This protein binds this small molecule.
Small molecule (SMILES): OC[C@H]1O[C@H](O)[C@H](O)[C@@H](O)[C@H]1O

Sequence of chain 1.C:
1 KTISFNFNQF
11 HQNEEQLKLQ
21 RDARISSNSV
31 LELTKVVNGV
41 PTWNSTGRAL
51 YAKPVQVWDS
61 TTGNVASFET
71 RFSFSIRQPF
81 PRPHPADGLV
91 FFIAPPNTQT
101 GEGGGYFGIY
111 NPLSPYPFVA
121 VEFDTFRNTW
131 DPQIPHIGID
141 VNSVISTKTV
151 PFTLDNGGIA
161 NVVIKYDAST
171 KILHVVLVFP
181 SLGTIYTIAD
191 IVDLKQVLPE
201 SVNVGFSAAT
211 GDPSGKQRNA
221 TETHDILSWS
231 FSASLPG

Binding-site contacts:
Ligand atom C6 contacts residue ASP212 of chain 1.C at 4.2 Å.
Ligand atom O3 contacts residue GLY105 of chain 1.C at 2.9 Å (h-bond).
Ligand atom C6 contacts residue ALA86 of chain 1.C at 4.3 Å (hydrophobic).
Ligand atom O4 contacts residue GLY211 of chain 1.C at 3.1 Å.
Ligand atom O6 contacts residue HIS84 of chain 1.C at 3.4 Å (h-bond).
Ligand atom C4 contacts residue ASP87 of chain 1.C at 3.4 Å.
Ligand atom C4 contacts residue PHE126 of chain 1.C at 3.8 Å (hydrophobic).
Ligand atom C5 contacts residue ASP212 of chain 1.C at 4.3 Å.
Ligand atom C1 contacts residue GLY215 of chain 1.C at 4.2 Å.
Ligand atom C3 contacts residue ASN128 of chain 1.C at 3.8 Å.
Ligand atom C6 contacts residue GLY211 of chain 1.C at 3.9 Å.
Ligand atom C3 contacts residue GLY105 of chain 1.C at 4.2 Å.
Ligand atom C1 contacts residue SER214 of chain 1.C at 4.2 Å.
Ligand atom O3 contacts residue PHE126 of chain 1.C at 3.8 Å.
Ligand atom O4 contacts residue ASP87 of chain 1.C at 2.8 Å (salt-bridge).
Ligand atom O5 contacts residue GLY215 of chain 1.C at 3.5 Å.
Ligand atom O4 contacts residue GLY104 of chain 1.C at 4.2 Å.
Ligand atom O3 contacts residue GLY104 of chain 1.C at 3.7 Å.
Ligand atom O6 contacts residue ALA220 of chain 1.C at 3.5 Å.
Ligand atom C6 contacts residue PHE126 of chain 1.C at 4.2 Å (hydrophobic).
Ligand atom C6 contacts residue HIS84 of chain 1.C at 4.1 Å.
Ligand atom O3 contacts residue ASP87 of chain 1.C at 2.5 Å (salt-bridge).
Ligand atom C4 contacts residue ASP212 of chain 1.C at 4.0 Å.
Ligand atom C3 contacts residue PHE126 of chain 1.C at 3.5 Å (hydrophobic).
Ligand atom C5 contacts residue PHE126 of chain 1.C at 3.7 Å (hydrophobic).
Ligand atom C4 contacts residue ALA86 of chain 1.C at 4.1 Å (hydrophobic).
Ligand atom O2 contacts residue ASN128 of chain 1.C at 3.6 Å (h-bond).
Ligand atom O6 contacts residue GLY215 of chain 1.C at 3.7 Å.
Ligand atom O6 contacts residue GLN217 of chain 1.C at 3.8 Å.
Ligand atom C4 contacts residue GLY211 of chain 1.C at 4.2 Å.
Ligand atom C6 contacts residue ALA220 of chain 1.C at 3.3 Å (hydrophobic).
Ligand atom O5 contacts residue ASP212 of chain 1.C at 3.7 Å.
Ligand atom O4 contacts residue ASP212 of chain 1.C at 2.7 Å (salt-bridge).
Ligand atom O4 contacts residue THR210 of chain 1.C at 4.2 Å.
Ligand atom C2 contacts residue ASP212 of chain 1.C at 4.1 Å.
Ligand atom C3 contacts residue ASP87 of chain 1.C at 3.5 Å.
Ligand atom C2 contacts residue ASN128 of chain 1.C at 4.3 Å.
Ligand atom O4 contacts residue ALA86 of chain 1.C at 4.1 Å.
Ligand atom O1 contacts residue PHE126 of chain 1.C at 4.1 Å.
Ligand atom O3 contacts residue ASN128 of chain 1.C at 3.3 Å (h-bond).